Binding-site contacts:
Ligand atom C6 contacts residue ASN304 of chain 1.G at 4.4 Å.
Ligand atom C4 contacts residue ASN304 of chain 1.G at 4.1 Å.
Ligand atom C8 contacts residue ASN304 of chain 1.G at 3.9 Å.
Ligand atom C5 contacts residue ASN304 of chain 1.G at 3.5 Å.
Ligand atom C1 contacts residue ASN304 of chain 1.G at 1.4 Å.
Ligand atom O5 contacts residue ASN304 of chain 1.G at 2.1 Å (h-bond).
Ligand atom C2 contacts residue ASN304 of chain 1.G at 2.5 Å.
Ligand atom C7 contacts residue ASN304 of chain 1.G at 3.8 Å.
Ligand atom C6 contacts residue GLU294 of chain 1.G at 4.3 Å.
Ligand atom C3 contacts residue ASN304 of chain 1.G at 3.8 Å.
Ligand atom O6 contacts residue LYS291 of chain 1.G at 3.3 Å.
Ligand atom N2 contacts residue ASN304 of chain 1.G at 3.2 Å (h-bond).
Ligand atom C6 contacts residue LYS291 of chain 1.G at 3.4 Å.

This protein binds this small molecule.
Small molecule (SMILES): CC(=O)N[C@@H]1[C@@H](O)[C@H](O)[C@@H](CO)O[C@H]1O

Sequence of chain 1.G:
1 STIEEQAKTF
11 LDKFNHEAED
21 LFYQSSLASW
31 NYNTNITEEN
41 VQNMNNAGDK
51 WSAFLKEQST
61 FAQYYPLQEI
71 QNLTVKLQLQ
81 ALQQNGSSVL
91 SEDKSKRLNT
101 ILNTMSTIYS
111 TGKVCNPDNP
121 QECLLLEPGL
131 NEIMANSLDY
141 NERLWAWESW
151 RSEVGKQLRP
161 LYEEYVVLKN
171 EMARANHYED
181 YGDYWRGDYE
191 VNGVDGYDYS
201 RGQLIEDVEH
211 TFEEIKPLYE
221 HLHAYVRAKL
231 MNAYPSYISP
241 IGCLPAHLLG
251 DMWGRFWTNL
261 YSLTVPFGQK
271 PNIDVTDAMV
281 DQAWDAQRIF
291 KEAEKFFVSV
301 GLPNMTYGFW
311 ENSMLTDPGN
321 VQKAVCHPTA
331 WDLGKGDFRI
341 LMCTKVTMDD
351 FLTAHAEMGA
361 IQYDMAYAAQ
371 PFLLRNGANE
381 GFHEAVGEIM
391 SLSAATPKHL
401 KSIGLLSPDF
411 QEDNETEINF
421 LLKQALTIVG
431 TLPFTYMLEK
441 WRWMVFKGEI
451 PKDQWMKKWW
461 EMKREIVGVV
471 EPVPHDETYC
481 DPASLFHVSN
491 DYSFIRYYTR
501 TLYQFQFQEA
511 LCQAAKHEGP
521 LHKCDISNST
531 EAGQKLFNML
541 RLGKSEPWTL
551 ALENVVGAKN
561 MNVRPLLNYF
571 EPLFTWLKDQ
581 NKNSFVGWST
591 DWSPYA